Sequence of chain 1.A:
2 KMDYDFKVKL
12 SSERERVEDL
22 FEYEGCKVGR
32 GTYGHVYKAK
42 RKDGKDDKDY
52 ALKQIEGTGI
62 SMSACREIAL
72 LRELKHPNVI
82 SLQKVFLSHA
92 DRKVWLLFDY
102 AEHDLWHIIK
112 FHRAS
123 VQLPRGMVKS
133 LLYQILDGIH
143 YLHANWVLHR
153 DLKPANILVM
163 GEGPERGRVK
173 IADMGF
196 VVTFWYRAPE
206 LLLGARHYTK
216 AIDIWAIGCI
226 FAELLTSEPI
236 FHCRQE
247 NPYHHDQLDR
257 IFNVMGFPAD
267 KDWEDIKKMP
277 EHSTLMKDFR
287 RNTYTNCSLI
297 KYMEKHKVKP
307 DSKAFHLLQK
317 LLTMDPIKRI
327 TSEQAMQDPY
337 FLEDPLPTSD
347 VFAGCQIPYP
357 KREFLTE

This small molecule binds to this protein.
Small molecule (SMILES): Cc1ccc(-n2nc(C(C)(C)C)cc2NC(=O)NCCCCCO)cc1

Binding-site contacts:
Ligand atom N19 contacts residue LYS54 of chain 1.A at 3.9 Å.
Ligand atom C24 contacts residue ASP100 of chain 1.A at 3.8 Å.
Ligand atom N5 contacts residue ASP175 of chain 1.A at 3.6 Å.
Ligand atom C23 contacts residue PHE99 of chain 1.A at 3.8 Å (hydrophobic).
Ligand atom N19 contacts residue ASP175 of chain 1.A at 3.8 Å.
Ligand atom O20 contacts residue ALA174 of chain 1.A at 3.4 Å.
Ligand atom C10 contacts residue ARG67 of chain 1.A at 3.6 Å.
Ligand atom N19 contacts residue PHE99 of chain 1.A at 3.8 Å.
Ligand atom C14 contacts residue ILE173 of chain 1.A at 3.8 Å (hydrophobic).
Ligand atom C8 contacts residue GLU68 of chain 1.A at 3.6 Å.
Ligand atom O26 contacts residue ALA102 of chain 1.A at 3.2 Å (h-bond).
Ligand atom C16 contacts residue SER64 of chain 1.A at 3.4 Å.
Ligand atom C10 contacts residue GLU68 of chain 1.A at 3.8 Å.
Ligand atom C24 contacts residue ILE81 of chain 1.A at 3.8 Å (hydrophobic).
Ligand atom C2 contacts residue ASP175 of chain 1.A at 3.7 Å.
Ligand atom C15 contacts residue LEU72 of chain 1.A at 3.8 Å (hydrophobic).
Ligand atom N17 contacts residue ASP175 of chain 1.A at 3.7 Å.
Ligand atom C25 contacts residue LEU160 of chain 1.A at 3.9 Å (hydrophobic).
Ligand atom O26 contacts residue ALA52 of chain 1.A at 3.3 Å.
Ligand atom C25 contacts residue ASP100 of chain 1.A at 3.9 Å.
Ligand atom N19 contacts residue GLU68 of chain 1.A at 3.5 Å (salt-bridge).
Ligand atom C9 contacts residue TYR34 of chain 1.A at 3.8 Å (hydrophobic).
Ligand atom C14 contacts residue HIS151 of chain 1.A at 3.9 Å.
Ligand atom C1 contacts residue ASP175 of chain 1.A at 3.8 Å.
Ligand atom O26 contacts residue ASP100 of chain 1.A at 2.9 Å (salt-bridge).
Ligand atom C8 contacts residue ARG67 of chain 1.A at 3.5 Å.
Ligand atom C22 contacts residue PHE99 of chain 1.A at 3.7 Å (hydrophobic).
Ligand atom O20 contacts residue ILE81 of chain 1.A at 3.3 Å.
Ligand atom N17 contacts residue GLU68 of chain 1.A at 3.3 Å (salt-bridge).
Ligand atom C25 contacts residue ALA52 of chain 1.A at 3.5 Å (hydrophobic).
Ligand atom O20 contacts residue ASP175 of chain 1.A at 3.2 Å (salt-bridge).
Ligand atom N4 contacts residue ASP175 of chain 1.A at 3.7 Å.
Ligand atom C1 contacts residue LEU72 of chain 1.A at 3.9 Å (hydrophobic).
Ligand atom C11 contacts residue ASP175 of chain 1.A at 3.6 Å.
Ligand atom C18 contacts residue GLU68 of chain 1.A at 3.9 Å.
Ligand atom N17 contacts residue LEU72 of chain 1.A at 3.9 Å.
Ligand atom O26 contacts residue TYR101 of chain 1.A at 3.7 Å.
Ligand atom C14 contacts residue ALA174 of chain 1.A at 3.8 Å (hydrophobic).
Ligand atom C18 contacts residue ASP175 of chain 1.A at 3.6 Å.
Ligand atom C15 contacts residue LEU75 of chain 1.A at 3.5 Å (hydrophobic).